Sequence of chain 2.A:
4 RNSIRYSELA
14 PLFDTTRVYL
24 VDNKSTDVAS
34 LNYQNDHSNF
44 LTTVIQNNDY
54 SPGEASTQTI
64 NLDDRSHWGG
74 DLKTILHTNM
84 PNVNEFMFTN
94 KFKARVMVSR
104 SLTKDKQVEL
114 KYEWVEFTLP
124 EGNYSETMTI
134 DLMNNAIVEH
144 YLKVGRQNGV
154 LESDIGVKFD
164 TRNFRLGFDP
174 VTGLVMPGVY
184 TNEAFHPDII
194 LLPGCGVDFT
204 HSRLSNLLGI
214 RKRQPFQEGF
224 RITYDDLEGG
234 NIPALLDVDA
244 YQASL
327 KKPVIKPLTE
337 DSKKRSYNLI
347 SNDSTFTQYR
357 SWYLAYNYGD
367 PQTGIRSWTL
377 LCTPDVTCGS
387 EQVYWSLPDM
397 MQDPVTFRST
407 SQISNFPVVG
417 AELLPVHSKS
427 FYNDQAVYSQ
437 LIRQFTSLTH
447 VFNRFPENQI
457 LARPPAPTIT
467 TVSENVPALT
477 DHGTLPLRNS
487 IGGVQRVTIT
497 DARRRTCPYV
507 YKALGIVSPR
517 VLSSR

The protein below binds the small molecule below.
Small molecule (SMILES): CCCCCCCCCCCC[N+](C)(C)CCCS(=O)(=O)O

Binding-site contacts:
Ligand atom C2 contacts residue TRP374 of chain 2.A at 4.1 Å (hydrophobic).
Ligand atom C9 contacts residue C151 of chain 2.D at 3.4 Å.
Ligand atom O1S contacts residue GLY222 of chain 2.A at 2.3 Å (h-bond).
Ligand atom O3S contacts residue ARG224 of chain 2.A at 2.9 Å (salt-bridge).
Ligand atom C8 contacts residue C151 of chain 2.D at 3.7 Å.
Ligand atom C10 contacts residue C151 of chain 2.D at 3.4 Å.
Ligand atom C7 contacts residue C151 of chain 2.D at 3.4 Å.
Ligand atom S1 contacts residue LYS215 of chain 2.A at 4.1 Å.
Ligand atom O3S contacts residue GLY222 of chain 2.A at 2.9 Å (h-bond).
Ligand atom C3 contacts residue TRP374 of chain 2.A at 4.3 Å (hydrophobic).
Ligand atom C16 contacts residue ASP229 of chain 2.A at 4.3 Å.
Ligand atom C12 contacts residue C151 of chain 2.D at 3.4 Å.
Ligand atom C6 contacts residue C151 of chain 2.D at 4.2 Å.
Ligand atom S1 contacts residue TRP374 of chain 2.A at 4.0 Å.
Ligand atom O2S contacts residue ARG224 of chain 2.A at 4.5 Å.
Ligand atom O2S contacts residue GLY222 of chain 2.A at 3.3 Å (h-bond).
Ligand atom S1 contacts residue GLY222 of chain 2.A at 3.0 Å (h-bond).
Ligand atom C1 contacts residue TRP374 of chain 2.A at 3.6 Å (hydrophobic).
Ligand atom O1S contacts residue LYS215 of chain 2.A at 2.7 Å (salt-bridge).
Ligand atom O3S contacts residue TRP374 of chain 2.A at 3.3 Å.
Ligand atom S1 contacts residue ARG224 of chain 2.A at 4.3 Å.
Ligand atom O3S contacts residue PHE223 of chain 2.A at 3.9 Å.
Ligand atom C5 contacts residue C151 of chain 2.D at 4.0 Å.
Ligand atom O1S contacts residue TRP374 of chain 2.A at 4.3 Å.
Ligand atom O1S contacts residue PHE223 of chain 2.A at 4.5 Å.
Ligand atom C13 contacts residue C151 of chain 2.D at 4.5 Å.
Ligand atom C11 contacts residue C151 of chain 2.D at 3.5 Å.